This small molecule binds to this protein.
Small molecule (SMILES): Nc1ncnc2c1ncn2[C@H]1C[C@H](O)[C@@H](COP(=O)(O)O)O1

Sequence of chain 1.DB:
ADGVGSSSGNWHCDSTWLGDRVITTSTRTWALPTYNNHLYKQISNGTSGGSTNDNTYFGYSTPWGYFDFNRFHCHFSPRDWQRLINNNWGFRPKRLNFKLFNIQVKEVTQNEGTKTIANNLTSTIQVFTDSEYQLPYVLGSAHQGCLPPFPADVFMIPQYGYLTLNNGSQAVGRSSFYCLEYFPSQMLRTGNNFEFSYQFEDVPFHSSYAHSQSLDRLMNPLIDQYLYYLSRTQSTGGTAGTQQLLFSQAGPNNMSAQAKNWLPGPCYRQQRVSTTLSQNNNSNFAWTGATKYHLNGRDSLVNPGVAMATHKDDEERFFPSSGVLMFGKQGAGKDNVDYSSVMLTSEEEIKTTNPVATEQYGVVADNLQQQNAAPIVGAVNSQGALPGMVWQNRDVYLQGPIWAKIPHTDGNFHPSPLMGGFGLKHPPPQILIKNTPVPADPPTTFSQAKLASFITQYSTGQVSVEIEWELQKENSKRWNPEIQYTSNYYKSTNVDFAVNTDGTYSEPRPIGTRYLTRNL

Binding-site contacts:
Ligand atom N7 contacts residue SER416 of chain 1.DB at 3.3 Å.
Ligand atom C2 contacts residue PRO415 of chain 1.DB at 3.8 Å (hydrophobic).
Ligand atom N1 contacts residue PRO415 of chain 1.DB at 3.7 Å.
Ligand atom C2 contacts residue PRO204 of chain 1.DB at 4.1 Å (hydrophobic).
Ligand atom C5 contacts residue PRO204 of chain 1.DB at 3.8 Å (hydrophobic).
Ligand atom C6 contacts residue VAL203 of chain 1.DB at 4.1 Å (hydrophobic).
Ligand atom C2 contacts residue VAL203 of chain 1.DB at 4.1 Å (hydrophobic).
Ligand atom C2 contacts residue GLY423 of chain 1.DB at 3.4 Å.
Ligand atom P contacts residue DC1 of chain 1.OF at 1.6 Å.
Ligand atom C8 contacts residue HIS414 of chain 1.DB at 3.0 Å.
Ligand atom N7 contacts residue HIS414 of chain 1.DB at 3.6 Å.
Ligand atom N3 contacts residue PRO415 of chain 1.DB at 3.9 Å.
Ligand atom C2' contacts residue HIS414 of chain 1.DB at 3.2 Å.
Ligand atom O4' contacts residue DC1 of chain 1.OF at 3.9 Å.
Ligand atom C6 contacts residue GLY423 of chain 1.DB at 3.9 Å.
Ligand atom N1 contacts residue GLY423 of chain 1.DB at 3.0 Å (h-bond).
Ligand atom N1 contacts residue VAL203 of chain 1.DB at 3.5 Å.
Ligand atom C5 contacts residue SER416 of chain 1.DB at 3.8 Å.
Ligand atom C5 contacts residue PRO415 of chain 1.DB at 3.7 Å (hydrophobic).
Ligand atom OP2 contacts residue DC1 of chain 1.OF at 2.5 Å (h-bond).
Ligand atom N7 contacts residue ASN393 of chain 1.DB at 4.0 Å.
Ligand atom C5' contacts residue DC1 of chain 1.OF at 3.1 Å.
Ligand atom C6 contacts residue PRO204 of chain 1.DB at 3.9 Å (hydrophobic).
Ligand atom N6 contacts residue GLY421 of chain 1.DB at 4.0 Å.
Ligand atom C4' contacts residue DC1 of chain 1.OF at 3.9 Å.
Ligand atom N6 contacts residue GLY423 of chain 1.DB at 3.4 Å (h-bond).
Ligand atom OP1 contacts residue DC1 of chain 1.OF at 2.5 Å (h-bond).
Ligand atom C6 contacts residue SER416 of chain 1.DB at 4.0 Å.
Ligand atom C4 contacts residue PRO204 of chain 1.DB at 4.0 Å (hydrophobic).
Ligand atom C2' contacts residue PRO415 of chain 1.DB at 3.8 Å (hydrophobic).
Ligand atom C6 contacts residue PRO415 of chain 1.DB at 3.7 Å (hydrophobic).
Ligand atom N9 contacts residue PRO415 of chain 1.DB at 4.0 Å.
Ligand atom N6 contacts residue SER416 of chain 1.DB at 3.4 Å (h-bond).
Ligand atom C1' contacts residue PRO415 of chain 1.DB at 3.7 Å (hydrophobic).
Ligand atom N9 contacts residue HIS414 of chain 1.DB at 4.1 Å.
Ligand atom C4 contacts residue PRO415 of chain 1.DB at 3.8 Å (hydrophobic).
Ligand atom N6 contacts residue PHE422 of chain 1.DB at 4.0 Å.
Ligand atom O5' contacts residue DC1 of chain 1.OF at 2.5 Å (h-bond).
Ligand atom N7 contacts residue PRO204 of chain 1.DB at 4.1 Å.
Ligand atom C8 contacts residue SER416 of chain 1.DB at 4.1 Å.